Binding-site contacts:
Ligand atom C5 contacts residue SER392 of chain 1.I at 3.6 Å.
Ligand atom O5 contacts residue ASN390 of chain 1.I at 2.4 Å (h-bond).
Ligand atom C7 contacts residue ASN390 of chain 1.I at 3.5 Å.
Ligand atom C3 contacts residue NAG1 of chain 1.EB at 4.2 Å.
Ligand atom C6 contacts residue NAG1 of chain 1.EB at 4.5 Å.
Ligand atom C7 contacts residue NAG1 of chain 1.EB at 3.7 Å.
Ligand atom C4 contacts residue ASN390 of chain 1.I at 4.2 Å.
Ligand atom C2 contacts residue ASN390 of chain 1.I at 2.5 Å.
Ligand atom C1 contacts residue SER392 of chain 1.I at 3.9 Å.
Ligand atom O6 contacts residue SER392 of chain 1.I at 4.3 Å.
Ligand atom O7 contacts residue ASN390 of chain 1.I at 3.8 Å.
Ligand atom C6 contacts residue NAG1 of chain 1.HB at 4.3 Å.
Ligand atom O5 contacts residue SER392 of chain 1.I at 3.6 Å.
Ligand atom C3 contacts residue ASN390 of chain 1.I at 3.7 Å.
Ligand atom N2 contacts residue NAG1 of chain 1.EB at 3.1 Å (h-bond).
Ligand atom C6 contacts residue SER392 of chain 1.I at 4.0 Å.
Ligand atom O3 contacts residue NAG1 of chain 1.EB at 4.4 Å.
Ligand atom O7 contacts residue NAG1 of chain 1.EB at 4.3 Å.
Ligand atom C2 contacts residue NAG1 of chain 1.EB at 4.1 Å.
Ligand atom C5 contacts residue ASN390 of chain 1.I at 3.7 Å.
Ligand atom C1 contacts residue ASN390 of chain 1.I at 1.5 Å.
Ligand atom C8 contacts residue NAG1 of chain 1.EB at 3.4 Å.
Ligand atom C8 contacts residue NAG1 of chain 1.HB at 3.4 Å.
Ligand atom N2 contacts residue ASN390 of chain 1.I at 2.9 Å (h-bond).

Sequence of chain 1.I:
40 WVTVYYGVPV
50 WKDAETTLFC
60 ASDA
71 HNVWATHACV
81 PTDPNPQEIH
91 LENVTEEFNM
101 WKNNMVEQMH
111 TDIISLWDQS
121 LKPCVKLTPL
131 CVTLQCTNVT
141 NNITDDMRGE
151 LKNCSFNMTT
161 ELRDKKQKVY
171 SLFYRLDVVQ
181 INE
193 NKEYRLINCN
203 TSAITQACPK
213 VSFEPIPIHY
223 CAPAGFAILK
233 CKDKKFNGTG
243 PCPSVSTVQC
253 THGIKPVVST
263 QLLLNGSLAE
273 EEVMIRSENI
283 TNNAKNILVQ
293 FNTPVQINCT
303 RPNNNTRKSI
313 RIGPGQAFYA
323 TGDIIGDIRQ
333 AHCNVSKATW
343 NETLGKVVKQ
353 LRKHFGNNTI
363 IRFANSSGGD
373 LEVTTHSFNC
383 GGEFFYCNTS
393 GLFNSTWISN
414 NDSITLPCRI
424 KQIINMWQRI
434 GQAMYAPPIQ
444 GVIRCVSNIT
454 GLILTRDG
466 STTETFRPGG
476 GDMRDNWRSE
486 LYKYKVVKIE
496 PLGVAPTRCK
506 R

A protein and the small-molecule ligand that binds it are described below.
Small molecule (SMILES): CC(=O)N[C@H]1[C@H](O[C@H]2[C@H](O)[C@@H](NC(C)=O)CO[C@@H]2CO)O[C@H](CO)[C@@H](O)[C@@H]1O